Sequence of chain 1.D:
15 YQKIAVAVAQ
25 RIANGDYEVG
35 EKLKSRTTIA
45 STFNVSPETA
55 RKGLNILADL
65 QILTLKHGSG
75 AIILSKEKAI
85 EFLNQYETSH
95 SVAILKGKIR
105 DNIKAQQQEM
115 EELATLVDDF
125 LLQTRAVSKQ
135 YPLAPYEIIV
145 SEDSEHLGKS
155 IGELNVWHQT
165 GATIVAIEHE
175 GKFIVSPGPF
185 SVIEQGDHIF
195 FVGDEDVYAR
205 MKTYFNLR

Sequence of chain 1.B:
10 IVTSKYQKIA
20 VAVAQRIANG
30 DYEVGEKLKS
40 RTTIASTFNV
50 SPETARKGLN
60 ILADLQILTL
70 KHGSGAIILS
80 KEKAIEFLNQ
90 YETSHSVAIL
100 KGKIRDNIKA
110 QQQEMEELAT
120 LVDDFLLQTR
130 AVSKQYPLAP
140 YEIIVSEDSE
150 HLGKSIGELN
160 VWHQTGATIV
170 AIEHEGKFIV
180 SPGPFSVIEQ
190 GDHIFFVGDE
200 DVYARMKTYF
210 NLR

Binding-site contacts:
Ligand atom C41 contacts residue ILE155 of chain 1.B at 3.5 Å (hydrophobic).
Ligand atom N1 contacts residue ALA166 of chain 1.D at 3.3 Å (h-bond).
Ligand atom C21 contacts residue ALA166 of chain 1.B at 2.9 Å (hydrophobic).
Ligand atom C2 contacts residue TRP161 of chain 1.D at 3.0 Å (hydrophobic).
Ligand atom O4'1 contacts residue GLY156 of chain 1.B at 3.5 Å.
Ligand atom C4'1 contacts residue ASN159 of chain 1.B at 3.0 Å.
Ligand atom P contacts residue HIS162 of chain 1.B at 3.5 Å.
Ligand atom C21 contacts residue TRP161 of chain 1.B at 3.5 Å (hydrophobic).
Ligand atom O2P contacts residue PRO183 of chain 1.D at 3.6 Å.
Ligand atom N61 contacts residue ILE168 of chain 1.B at 3.0 Å (h-bond).
Ligand atom C2 contacts residue ALA166 of chain 1.D at 2.9 Å (hydrophobic).
Ligand atom O2P1 contacts residue PRO183 of chain 1.B at 3.1 Å.
Ligand atom C4' contacts residue ASN159 of chain 1.D at 3.4 Å.
Ligand atom C51 contacts residue ILE155 of chain 1.B at 3.3 Å (hydrophobic).
Ligand atom N3 contacts residue TRP161 of chain 1.D at 2.8 Å (h-bond).
Ligand atom C1' contacts residue ASN159 of chain 1.D at 3.5 Å.
Ligand atom O2' contacts residue ASN159 of chain 1.D at 2.6 Å (h-bond).
Ligand atom C3'1 contacts residue ASN159 of chain 1.B at 3.5 Å.
Ligand atom N91 contacts residue ILE155 of chain 1.B at 3.6 Å.
Ligand atom O4' contacts residue ASN159 of chain 1.D at 3.2 Å (h-bond).
Ligand atom O2P contacts residue HIS162 of chain 1.B at 2.8 Å (h-bond).
Ligand atom C1'1 contacts residue VAL160 of chain 1.B at 3.4 Å (hydrophobic).
Ligand atom O3'1 contacts residue ASN159 of chain 1.B at 3.2 Å (h-bond).
Ligand atom O2'1 contacts residue HIS162 of chain 1.B at 3.1 Å.
Ligand atom O2'1 contacts residue ASN159 of chain 1.B at 2.8 Å (h-bond).
Ligand atom N31 contacts residue TRP161 of chain 1.B at 2.9 Å (h-bond).
Ligand atom O1P1 contacts residue PRO183 of chain 1.B at 3.1 Å.
Ligand atom N11 contacts residue THR167 of chain 1.B at 3.5 Å.
Ligand atom N3 contacts residue VAL160 of chain 1.D at 3.5 Å.
Ligand atom C81 contacts residue ILE155 of chain 1.B at 3.5 Å (hydrophobic).
Ligand atom C2' contacts residue ASN159 of chain 1.D at 3.5 Å.
Ligand atom O4'1 contacts residue ASN159 of chain 1.B at 3.5 Å (h-bond).
Ligand atom O1P contacts residue PRO183 of chain 1.D at 3.6 Å.
Ligand atom C2 contacts residue VAL160 of chain 1.D at 3.4 Å (hydrophobic).
Ligand atom N6 contacts residue ILE168 of chain 1.D at 3.4 Å (h-bond).
Ligand atom N71 contacts residue ILE155 of chain 1.B at 3.3 Å.
Ligand atom N11 contacts residue ILE168 of chain 1.B at 2.8 Å (h-bond).
Ligand atom O2'1 contacts residue TRP161 of chain 1.B at 3.4 Å (h-bond).
Ligand atom O2' contacts residue HIS162 of chain 1.D at 3.1 Å.
Ligand atom N1 contacts residue ILE168 of chain 1.D at 3.4 Å (h-bond).

A small-molecule ligand and the protein it binds are described below.
Small molecule (SMILES): Nc1ncnc2c1ncn2[C@@H]1O[C@@H]2CO[P](=O)(O)O[C@H]3[C@@H](O)[C@H](n4cnc5c(N)ncnc54)O[C@@H]3CO[P](=O)(O)O[C@H]2[C@H]1O